This small molecule binds to this protein.
Small molecule (SMILES): NC[C@H]1O[C@H](O[C@H]2[C@H](O)[C@@H](O[C@H]3O[C@H](CO)[C@@H](O)[C@H](N)[C@H]3O)[C@H](N)C[C@@H]2N)[C@H](N)C[C@@H]1O

Binding-site contacts:
Ligand atom O51 contacts residue HIS145 of chain 1.A at 3.4 Å (h-bond).
Ligand atom N33 contacts residue GLU229 of chain 1.A at 3.3 Å (salt-bridge).
Ligand atom C12 contacts residue ASP52 of chain 1.A at 3.6 Å.
Ligand atom C12 contacts residue GLU427 of chain 1.A at 3.6 Å.
Ligand atom N61 contacts residue TYR152 of chain 1.A at 3.2 Å (h-bond).
Ligand atom C52 contacts residue ASP52 of chain 1.A at 4.0 Å.
Ligand atom C41 contacts residue SER109 of chain 1.A at 3.9 Å.
Ligand atom C13 contacts residue GLU427 of chain 1.A at 3.8 Å.
Ligand atom O41 contacts residue PHE50 of chain 1.A at 3.9 Å.
Ligand atom C31 contacts residue PHE110 of chain 1.A at 3.4 Å (hydrophobic).
Ligand atom C41 contacts residue VAL111 of chain 1.A at 3.5 Å (hydrophobic).
Ligand atom N61 contacts residue COA1 of chain 1.G at 3.2 Å (h-bond).
Ligand atom C63 contacts residue TRP62 of chain 1.A at 3.9 Å (hydrophobic).
Ligand atom C51 contacts residue COA1 of chain 1.G at 3.9 Å.
Ligand atom C63 contacts residue ILE54 of chain 1.A at 3.8 Å (hydrophobic).
Ligand atom O43 contacts residue ILE54 of chain 1.A at 2.9 Å.
Ligand atom N12 contacts residue GLU427 of chain 1.A at 2.9 Å (salt-bridge).
Ligand atom O53 contacts residue GLU427 of chain 1.A at 3.7 Å.
Ligand atom C41 contacts residue PHE110 of chain 1.A at 3.3 Å (hydrophobic).
Ligand atom O41 contacts residue VAL111 of chain 1.A at 2.9 Å (h-bond).
Ligand atom O51 contacts residue PHE428 of chain 1.A at 3.3 Å (h-bond).
Ligand atom C31 contacts residue VAL111 of chain 1.A at 4.0 Å (hydrophobic).
Ligand atom C21 contacts residue SER109 of chain 1.A at 3.7 Å.
Ligand atom C51 contacts residue HIS145 of chain 1.A at 3.5 Å.
Ligand atom O62 contacts residue ASP52 of chain 1.A at 3.3 Å (salt-bridge).
Ligand atom C62 contacts residue ASP52 of chain 1.A at 3.8 Å.
Ligand atom N61 contacts residue VAL111 of chain 1.A at 3.8 Å.
Ligand atom C61 contacts residue HIS145 of chain 1.A at 3.1 Å.
Ligand atom C21 contacts residue PHE428 of chain 1.A at 3.8 Å (hydrophobic).
Ligand atom N32 contacts residue HIS145 of chain 1.A at 3.7 Å.
Ligand atom O52 contacts residue PHE428 of chain 1.A at 3.4 Å (h-bond).
Ligand atom C31 contacts residue PHE50 of chain 1.A at 3.3 Å (hydrophobic).
Ligand atom O41 contacts residue COA1 of chain 1.G at 3.2 Å.
Ligand atom O63 contacts residue PHE428 of chain 1.A at 4.0 Å.
Ligand atom C21 contacts residue PHE110 of chain 1.A at 3.7 Å (hydrophobic).
Ligand atom C61 contacts residue LEU108 of chain 1.A at 3.8 Å (hydrophobic).
Ligand atom C22 contacts residue GLU427 of chain 1.A at 3.3 Å.
Ligand atom C61 contacts residue COA1 of chain 1.G at 3.8 Å.
Ligand atom O41 contacts residue PHE110 of chain 1.A at 3.9 Å.
Ligand atom C11 contacts residue PHE428 of chain 1.A at 3.5 Å (hydrophobic).

Sequence of chain 1.A:
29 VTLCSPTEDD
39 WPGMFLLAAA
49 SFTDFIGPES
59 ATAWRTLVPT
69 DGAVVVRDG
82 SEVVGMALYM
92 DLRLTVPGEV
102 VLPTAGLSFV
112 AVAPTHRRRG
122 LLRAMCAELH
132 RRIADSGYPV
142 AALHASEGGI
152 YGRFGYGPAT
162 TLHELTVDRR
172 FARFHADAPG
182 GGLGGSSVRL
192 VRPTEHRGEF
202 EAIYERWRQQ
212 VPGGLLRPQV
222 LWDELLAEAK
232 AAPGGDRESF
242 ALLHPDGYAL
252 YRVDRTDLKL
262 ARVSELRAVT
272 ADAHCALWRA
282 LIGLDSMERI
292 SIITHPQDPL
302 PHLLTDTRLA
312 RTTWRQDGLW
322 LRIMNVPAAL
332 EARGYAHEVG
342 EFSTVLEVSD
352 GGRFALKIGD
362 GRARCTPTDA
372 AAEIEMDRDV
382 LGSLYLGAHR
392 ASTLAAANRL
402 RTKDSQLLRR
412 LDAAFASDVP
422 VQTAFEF